Sequence of chain 1.A:
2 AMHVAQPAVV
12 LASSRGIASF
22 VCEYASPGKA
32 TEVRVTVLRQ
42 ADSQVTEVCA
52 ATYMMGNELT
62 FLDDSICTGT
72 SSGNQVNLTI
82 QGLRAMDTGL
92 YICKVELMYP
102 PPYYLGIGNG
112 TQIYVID

Binding-site contacts:
Ligand atom C5 contacts residue ASN110 of chain 1.A at 3.8 Å.
Ligand atom O5 contacts residue ASN110 of chain 1.A at 2.5 Å (h-bond).
Ligand atom C8 contacts residue HIS4 of chain 1.A at 4.1 Å.
Ligand atom N2 contacts residue HIS4 of chain 1.A at 3.2 Å.
Ligand atom C8 contacts residue VAL5 of chain 1.A at 3.9 Å (hydrophobic).
Ligand atom C4 contacts residue ASN110 of chain 1.A at 4.3 Å.
Ligand atom C8 contacts residue ALA6 of chain 1.A at 4.1 Å (hydrophobic).
Ligand atom C7 contacts residue ASN110 of chain 1.A at 3.5 Å.
Ligand atom C1 contacts residue ASN110 of chain 1.A at 1.4 Å.
Ligand atom C7 contacts residue HIS4 of chain 1.A at 4.1 Å.
Ligand atom C2 contacts residue HIS4 of chain 1.A at 3.8 Å.
Ligand atom C1 contacts residue HIS4 of chain 1.A at 4.2 Å.
Ligand atom C3 contacts residue HIS4 of chain 1.A at 3.3 Å.
Ligand atom N2 contacts residue ASN110 of chain 1.A at 2.9 Å (h-bond).
Ligand atom O7 contacts residue ASN110 of chain 1.A at 3.8 Å.
Ligand atom C2 contacts residue ASN110 of chain 1.A at 2.5 Å.
Ligand atom C3 contacts residue ASN110 of chain 1.A at 3.8 Å.
Ligand atom O3 contacts residue HIS4 of chain 1.A at 3.5 Å (h-bond).

The small molecule below binds the protein below.
Small molecule (SMILES): CC(=O)N[C@@H]1[C@@H](O)[C@H](O)[C@@H](CO)O[C@H]1O